Binding-site contacts:
Ligand atom O2P contacts residue ARG123 of chain 1.H at 2.4 Å (salt-bridge).
Ligand atom OD2 contacts residue ARG98 of chain 1.H at 2.8 Å (salt-bridge).
Ligand atom CE2 contacts residue LYS247 of chain 1.H at 4.0 Å.
Ligand atom CE1 contacts residue ARG123 of chain 1.H at 3.5 Å.
Ligand atom CE2 contacts residue PHE244 of chain 1.H at 3.3 Å (hydrophobic).
Ligand atom OH contacts residue LYS247 of chain 1.H at 3.2 Å.
Ligand atom CD1 contacts residue LYS248 of chain 1.H at 3.6 Å.
Ligand atom CD2 contacts residue ARG245 of chain 1.H at 3.9 Å.
Ligand atom C contacts residue ARG245 of chain 1.H at 3.9 Å.
Ligand atom O contacts residue ARG245 of chain 1.H at 2.8 Å (salt-bridge).
Ligand atom OD1 contacts residue ARG98 of chain 1.H at 3.1 Å (salt-bridge).
Ligand atom CD2 contacts residue PHE244 of chain 1.H at 3.3 Å (hydrophobic).
Ligand atom N contacts residue ARG245 of chain 1.H at 3.0 Å (salt-bridge).
Ligand atom CD2 contacts residue ARG123 of chain 1.H at 3.6 Å.
Ligand atom CA contacts residue ARG245 of chain 1.H at 3.8 Å.
Ligand atom CB contacts residue LEU246 of chain 1.H at 3.8 Å (hydrophobic).
Ligand atom CD1 contacts residue ARG123 of chain 1.H at 3.8 Å.
Ligand atom P contacts residue LYS247 of chain 1.H at 3.7 Å.
Ligand atom CE1 contacts residue LYS248 of chain 1.H at 3.3 Å.
Ligand atom OH contacts residue PHE244 of chain 1.H at 3.5 Å.
Ligand atom C contacts residue ARG245 of chain 1.H at 3.8 Å.
Ligand atom O3P contacts residue LYS247 of chain 1.H at 2.7 Å (salt-bridge).
Ligand atom P contacts residue ARG123 of chain 1.H at 3.9 Å.
Ligand atom OD1 contacts residue ARG245 of chain 1.H at 3.6 Å.
Ligand atom O3P contacts residue ARG123 of chain 1.H at 4.0 Å.
Ligand atom OD2 contacts residue LEU246 of chain 1.H at 3.8 Å.
Ligand atom CZ contacts residue LYS247 of chain 1.H at 4.1 Å.
Ligand atom CA contacts residue ARG245 of chain 1.H at 3.8 Å.
Ligand atom CZ contacts residue LYS248 of chain 1.H at 3.9 Å.
Ligand atom OD1 contacts residue ASN184 of chain 1.H at 3.3 Å (h-bond).
Ligand atom CG contacts residue LEU246 of chain 1.H at 4.0 Å (hydrophobic).
Ligand atom CG contacts residue LYS248 of chain 1.H at 3.6 Å.
Ligand atom CB contacts residue ARG245 of chain 1.H at 3.3 Å.
Ligand atom CB contacts residue ASN184 of chain 1.H at 3.7 Å.
Ligand atom CG contacts residue ARG98 of chain 1.H at 3.5 Å.
Ligand atom CG contacts residue ASN184 of chain 1.H at 3.7 Å.
Ligand atom CD2 contacts residue LYS248 of chain 1.H at 3.8 Å.
Ligand atom CZ contacts residue PHE244 of chain 1.H at 3.6 Å (hydrophobic).
Ligand atom O1P contacts residue LYS248 of chain 1.H at 3.5 Å.
Ligand atom CE2 contacts residue LYS248 of chain 1.H at 4.1 Å.

The protein below binds the small molecule below.
Small molecule (SMILES): CC(C)C[C@H](N)C(=O)N[C@@H](Cc1ccc(OP(=O)(O)O)cc1)C(=O)N[C@H](C=O)CC(=O)O

Sequence of chain 1.H:
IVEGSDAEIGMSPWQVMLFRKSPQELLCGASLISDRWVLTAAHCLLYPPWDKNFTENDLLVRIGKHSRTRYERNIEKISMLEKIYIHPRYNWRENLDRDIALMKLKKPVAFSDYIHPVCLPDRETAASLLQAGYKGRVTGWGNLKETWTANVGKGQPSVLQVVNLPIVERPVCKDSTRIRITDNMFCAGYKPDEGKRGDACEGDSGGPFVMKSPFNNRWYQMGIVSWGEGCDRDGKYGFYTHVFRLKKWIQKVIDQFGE